Sequence of chain 22.E:
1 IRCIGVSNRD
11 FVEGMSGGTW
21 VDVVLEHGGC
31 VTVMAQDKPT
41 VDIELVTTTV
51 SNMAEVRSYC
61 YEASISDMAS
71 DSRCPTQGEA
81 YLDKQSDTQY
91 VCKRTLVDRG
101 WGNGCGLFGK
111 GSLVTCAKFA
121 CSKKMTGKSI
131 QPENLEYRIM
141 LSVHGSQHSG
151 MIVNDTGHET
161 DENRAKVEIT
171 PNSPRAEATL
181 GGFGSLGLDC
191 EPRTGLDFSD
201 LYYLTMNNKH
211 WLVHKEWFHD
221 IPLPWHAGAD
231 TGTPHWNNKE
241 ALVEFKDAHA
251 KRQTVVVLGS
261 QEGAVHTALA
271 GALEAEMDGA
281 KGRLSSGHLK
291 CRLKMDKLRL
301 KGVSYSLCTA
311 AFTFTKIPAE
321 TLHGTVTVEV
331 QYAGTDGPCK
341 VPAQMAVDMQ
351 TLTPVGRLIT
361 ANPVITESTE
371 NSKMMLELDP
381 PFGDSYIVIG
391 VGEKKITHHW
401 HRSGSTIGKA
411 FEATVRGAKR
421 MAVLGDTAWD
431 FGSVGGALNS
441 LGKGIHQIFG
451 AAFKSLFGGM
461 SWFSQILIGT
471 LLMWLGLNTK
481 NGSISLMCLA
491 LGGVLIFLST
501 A

This small molecule binds to this protein.
Small molecule (SMILES): CC(=O)N[C@H]1[C@H](O[C@H]2[C@H](O)[C@@H](NC(C)=O)CO[C@@H]2CO)O[C@H](CO)[C@@H](O)[C@@H]1O

Binding-site contacts:
Ligand atom O3 contacts residue ASN154 of chain 22.E at 4.1 Å.
Ligand atom O5 contacts residue ASN154 of chain 22.E at 4.2 Å.
Ligand atom C1 contacts residue ASN154 of chain 22.E at 2.9 Å.
Ligand atom C1 contacts residue THR156 of chain 22.E at 3.4 Å.
Ligand atom C5 contacts residue THR156 of chain 22.E at 3.8 Å.
Ligand atom C7 contacts residue ASN154 of chain 22.E at 2.0 Å.
Ligand atom C7 contacts residue GLY150 of chain 22.E at 3.9 Å.
Ligand atom O6 contacts residue THR156 of chain 22.E at 3.5 Å (h-bond).
Ligand atom C3 contacts residue ASN154 of chain 22.E at 3.6 Å.
Ligand atom O7 contacts residue MET151 of chain 22.E at 3.6 Å.
Ligand atom C8 contacts residue ASN154 of chain 22.E at 2.4 Å.
Ligand atom C7 contacts residue MET151 of chain 22.E at 4.3 Å (hydrophobic).
Ligand atom C8 contacts residue GLY150 of chain 22.E at 3.5 Å.
Ligand atom O7 contacts residue ASN154 of chain 22.E at 3.2 Å (h-bond).
Ligand atom C6 contacts residue THR156 of chain 22.E at 4.4 Å.
Ligand atom O5 contacts residue THR156 of chain 22.E at 3.2 Å (h-bond).
Ligand atom N2 contacts residue ASN154 of chain 22.E at 1.4 Å (h-bond).
Ligand atom O7 contacts residue GLY150 of chain 22.E at 3.7 Å.
Ligand atom C2 contacts residue ASN154 of chain 22.E at 2.6 Å.
Ligand atom C8 contacts residue VAL153 of chain 22.E at 4.3 Å (hydrophobic).